Sequence of chain 1.A:
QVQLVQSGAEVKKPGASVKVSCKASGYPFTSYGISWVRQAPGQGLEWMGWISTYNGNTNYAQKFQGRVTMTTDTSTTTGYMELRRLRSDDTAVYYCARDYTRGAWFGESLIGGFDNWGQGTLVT

The protein below binds the small molecule below.
Small molecule (SMILES): CC(=O)N[C@H]1[C@H](O[C@H]2[C@H](O)[C@@H](NC(C)=O)CO[C@@H]2CO[C@@H]2O[C@@H](C)[C@@H](O)[C@@H](O)[C@@H]2O)O[C@H](CO)[C@@H](O)[C@@H]1O

Sequence of chain 1.B:
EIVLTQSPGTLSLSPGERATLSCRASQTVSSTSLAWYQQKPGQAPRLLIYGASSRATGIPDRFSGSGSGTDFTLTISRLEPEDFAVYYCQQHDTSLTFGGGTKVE

Binding-site contacts:
Ligand atom O3 contacts residue ARG98 of chain 1.A at 4.3 Å.
Ligand atom C2 contacts residue ASN14 of chain 1.C at 2.5 Å.
Ligand atom O7 contacts residue ASP10 of chain 1.C at 3.9 Å.
Ligand atom C6 contacts residue TYR50 of chain 1.B at 3.2 Å (hydrophobic).
Ligand atom C5 contacts residue ASN14 of chain 1.C at 3.6 Å.
Ligand atom C6 contacts residue LEU47 of chain 1.B at 4.5 Å (hydrophobic).
Ligand atom C7 contacts residue ASN14 of chain 1.C at 4.0 Å.
Ligand atom C8 contacts residue ASP10 of chain 1.C at 4.2 Å.
Ligand atom O3 contacts residue TYR32 of chain 1.A at 4.2 Å.
Ligand atom C1 contacts residue TYR50 of chain 1.B at 4.0 Å (hydrophobic).
Ligand atom C7 contacts residue ASP10 of chain 1.C at 4.1 Å.
Ligand atom C5 contacts residue TYR50 of chain 1.B at 4.2 Å (hydrophobic).
Ligand atom O5 contacts residue ASN14 of chain 1.C at 2.3 Å (h-bond).
Ligand atom C1 contacts residue TYR100 of chain 1.A at 4.3 Å (hydrophobic).
Ligand atom C1 contacts residue ASN14 of chain 1.C at 1.4 Å.
Ligand atom O4 contacts residue ARG98 of chain 1.A at 4.3 Å.
Ligand atom C6 contacts residue ASP115 of chain 1.A at 4.1 Å.
Ligand atom C2 contacts residue TYR100 of chain 1.A at 4.5 Å (hydrophobic).
Ligand atom O7 contacts residue VAL38 of chain 1.C at 4.4 Å.
Ligand atom C4 contacts residue ASP115 of chain 1.A at 3.6 Å.
Ligand atom C5 contacts residue TYR100 of chain 1.A at 4.0 Å (hydrophobic).
Ligand atom O5 contacts residue TYR100 of chain 1.A at 4.2 Å.
Ligand atom C3 contacts residue ASN14 of chain 1.C at 3.8 Å.
Ligand atom C8 contacts residue PHE9 of chain 1.C at 4.0 Å (hydrophobic).
Ligand atom C6 contacts residue GLY112 of chain 1.A at 4.3 Å.
Ligand atom C8 contacts residue PHE13 of chain 1.C at 3.6 Å (hydrophobic).
Ligand atom C6 contacts residue TYR100 of chain 1.A at 4.0 Å (hydrophobic).
Ligand atom O4 contacts residue ASP115 of chain 1.A at 2.6 Å (salt-bridge).
Ligand atom C8 contacts residue TYR50 of chain 1.B at 3.9 Å (hydrophobic).
Ligand atom N2 contacts residue ASN14 of chain 1.C at 2.9 Å (h-bond).
Ligand atom O5 contacts residue TYR50 of chain 1.B at 4.0 Å.
Ligand atom C5 contacts residue ASP115 of chain 1.A at 4.5 Å.
Ligand atom O6 contacts residue TYR50 of chain 1.B at 3.9 Å.
Ligand atom C4 contacts residue TYR100 of chain 1.A at 4.1 Å (hydrophobic).
Ligand atom C4 contacts residue ASN14 of chain 1.C at 4.2 Å.

Sequence of chain 1.C:
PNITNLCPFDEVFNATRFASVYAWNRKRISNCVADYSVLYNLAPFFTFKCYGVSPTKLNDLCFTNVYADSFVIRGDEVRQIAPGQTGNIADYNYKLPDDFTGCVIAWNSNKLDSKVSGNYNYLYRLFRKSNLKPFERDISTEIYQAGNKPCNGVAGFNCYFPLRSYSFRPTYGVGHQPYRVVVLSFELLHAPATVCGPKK